Sequence of chain 1.B:
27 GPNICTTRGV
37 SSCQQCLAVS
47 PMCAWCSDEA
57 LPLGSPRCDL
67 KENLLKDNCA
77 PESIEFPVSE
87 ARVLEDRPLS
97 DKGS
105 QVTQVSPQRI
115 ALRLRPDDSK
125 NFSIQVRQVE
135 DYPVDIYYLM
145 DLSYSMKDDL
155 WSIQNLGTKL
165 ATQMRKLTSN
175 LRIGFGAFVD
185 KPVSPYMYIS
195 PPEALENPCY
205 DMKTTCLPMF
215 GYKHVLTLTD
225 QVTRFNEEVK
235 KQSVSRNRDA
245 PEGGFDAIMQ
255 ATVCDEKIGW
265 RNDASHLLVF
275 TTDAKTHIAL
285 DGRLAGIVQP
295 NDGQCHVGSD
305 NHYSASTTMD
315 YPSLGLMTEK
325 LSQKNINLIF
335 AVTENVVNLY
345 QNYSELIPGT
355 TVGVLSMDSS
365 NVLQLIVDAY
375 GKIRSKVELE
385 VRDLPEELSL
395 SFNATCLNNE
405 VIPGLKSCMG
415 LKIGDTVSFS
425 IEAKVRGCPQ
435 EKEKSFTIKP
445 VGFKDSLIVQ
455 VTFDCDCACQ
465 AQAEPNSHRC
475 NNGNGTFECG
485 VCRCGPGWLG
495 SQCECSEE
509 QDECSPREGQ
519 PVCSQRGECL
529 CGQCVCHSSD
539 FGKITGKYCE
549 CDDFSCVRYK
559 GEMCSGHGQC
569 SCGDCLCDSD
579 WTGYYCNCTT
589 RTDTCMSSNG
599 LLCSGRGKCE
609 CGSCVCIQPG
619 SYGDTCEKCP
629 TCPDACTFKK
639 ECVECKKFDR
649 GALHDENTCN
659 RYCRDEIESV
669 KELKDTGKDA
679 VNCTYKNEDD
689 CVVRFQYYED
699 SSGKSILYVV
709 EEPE

The small molecule below binds the protein below.
Small molecule (SMILES): CC(=O)N[C@H]1[C@H](O[C@H]2[C@H](O)[C@@H](NC(C)=O)CO[C@@H]2CO)O[C@H](CO)[C@@H](O)[C@@H]1O

Binding-site contacts:
Ligand atom C6 contacts residue ASN125 of chain 1.B at 4.5 Å.
Ligand atom N2 contacts residue GLU426 of chain 1.B at 4.4 Å.
Ligand atom C7 contacts residue GLU426 of chain 1.B at 3.1 Å.
Ligand atom O6 contacts residue SER123 of chain 1.B at 4.4 Å.
Ligand atom C3 contacts residue ASN125 of chain 1.B at 3.8 Å.
Ligand atom C4 contacts residue ASN125 of chain 1.B at 4.2 Å.
Ligand atom N2 contacts residue ASN125 of chain 1.B at 2.8 Å (h-bond).
Ligand atom O7 contacts residue ASN125 of chain 1.B at 2.5 Å (h-bond).
Ligand atom N2 contacts residue PRO47 of chain 1.B at 4.3 Å.
Ligand atom C8 contacts residue ASP122 of chain 1.B at 3.3 Å.
Ligand atom C6 contacts residue LYS124 of chain 1.B at 3.5 Å.
Ligand atom C5 contacts residue LYS124 of chain 1.B at 4.3 Å.
Ligand atom O6 contacts residue LYS124 of chain 1.B at 3.4 Å.
Ligand atom C8 contacts residue GLU426 of chain 1.B at 3.1 Å.
Ligand atom C7 contacts residue PRO47 of chain 1.B at 4.1 Å (hydrophobic).
Ligand atom O7 contacts residue GLU426 of chain 1.B at 2.4 Å (salt-bridge).
Ligand atom C2 contacts residue ASN125 of chain 1.B at 2.4 Å.
Ligand atom C5 contacts residue ASN125 of chain 1.B at 3.6 Å.
Ligand atom C8 contacts residue PRO47 of chain 1.B at 3.4 Å (hydrophobic).
Ligand atom O5 contacts residue LYS124 of chain 1.B at 3.9 Å.
Ligand atom C1 contacts residue ASN125 of chain 1.B at 1.4 Å.
Ligand atom C8 contacts residue ASN125 of chain 1.B at 4.3 Å.
Ligand atom C7 contacts residue ASN125 of chain 1.B at 2.9 Å.
Ligand atom O5 contacts residue ASN125 of chain 1.B at 2.4 Å (h-bond).
Ligand atom C8 contacts residue SER123 of chain 1.B at 4.4 Å.